Binding-site contacts:
Ligand atom O7 contacts residue ASN152 of chain 1.C at 3.4 Å.
Ligand atom N2 contacts residue ASN152 of chain 1.C at 2.8 Å (h-bond).
Ligand atom C4 contacts residue ASN152 of chain 1.C at 4.3 Å.
Ligand atom C1 contacts residue ASN152 of chain 1.C at 1.4 Å.
Ligand atom O6 contacts residue GLU119 of chain 1.C at 3.5 Å.
Ligand atom C5 contacts residue ASN152 of chain 1.C at 3.7 Å.
Ligand atom C8 contacts residue ASN152 of chain 1.C at 4.4 Å.
Ligand atom C7 contacts residue ASN152 of chain 1.C at 3.4 Å.
Ligand atom C6 contacts residue GLU119 of chain 1.C at 3.4 Å.
Ligand atom O5 contacts residue ASN152 of chain 1.C at 2.5 Å (h-bond).
Ligand atom C3 contacts residue ASN152 of chain 1.C at 3.8 Å.
Ligand atom C2 contacts residue ASN152 of chain 1.C at 2.5 Å.
Ligand atom O6 contacts residue SER99 of chain 1.C at 4.1 Å.

The protein below binds the small molecule below.
Small molecule (SMILES): CC(=O)N[C@@H]1[C@@H](O)[C@H](O)[C@@H](CO)O[C@H]1O

Sequence of chain 1.C:
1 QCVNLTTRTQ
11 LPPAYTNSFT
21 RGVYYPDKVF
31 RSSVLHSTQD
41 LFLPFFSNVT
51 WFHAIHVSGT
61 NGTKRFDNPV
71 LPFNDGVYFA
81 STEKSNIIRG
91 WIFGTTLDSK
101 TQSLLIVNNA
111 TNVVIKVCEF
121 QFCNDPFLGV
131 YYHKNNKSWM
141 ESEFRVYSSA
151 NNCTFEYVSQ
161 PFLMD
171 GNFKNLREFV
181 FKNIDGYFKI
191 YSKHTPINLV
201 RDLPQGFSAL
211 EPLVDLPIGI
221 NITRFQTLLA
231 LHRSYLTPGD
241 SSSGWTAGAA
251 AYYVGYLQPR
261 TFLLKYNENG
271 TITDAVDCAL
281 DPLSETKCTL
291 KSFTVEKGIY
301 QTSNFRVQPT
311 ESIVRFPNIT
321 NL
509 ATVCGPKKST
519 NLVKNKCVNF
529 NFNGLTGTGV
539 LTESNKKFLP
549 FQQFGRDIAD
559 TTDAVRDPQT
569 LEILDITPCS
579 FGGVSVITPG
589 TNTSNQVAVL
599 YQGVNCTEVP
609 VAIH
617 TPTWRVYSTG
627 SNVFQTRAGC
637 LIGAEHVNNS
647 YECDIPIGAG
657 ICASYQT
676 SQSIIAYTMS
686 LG